Binding-site contacts:
Ligand atom O2P contacts residue GLY434 of chain 1.B at 3.0 Å (h-bond).
Ligand atom O6P contacts residue SER435 of chain 1.B at 3.6 Å (h-bond).
Ligand atom O2 contacts residue LEU347 of chain 1.B at 3.5 Å.
Ligand atom O3 contacts residue TRP398 of chain 1.B at 3.8 Å.
Ligand atom O6 contacts residue THR349 of chain 1.B at 3.2 Å (h-bond).
Ligand atom O2 contacts residue GLY430 of chain 1.B at 3.4 Å (h-bond).
Ligand atom C1 contacts residue ARG405 of chain 1.B at 3.6 Å.
Ligand atom O3P contacts residue TRP398 of chain 1.B at 2.8 Å (h-bond).
Ligand atom O3P contacts residue ARG405 of chain 1.B at 3.2 Å (salt-bridge).
Ligand atom O5P contacts residue THR348 of chain 1.B at 3.6 Å (h-bond).
Ligand atom O6 contacts residue SER435 of chain 1.B at 3.8 Å.
Ligand atom C3 contacts residue GLY434 of chain 1.B at 3.6 Å.
Ligand atom P2 contacts residue THR349 of chain 1.B at 3.7 Å.
Ligand atom O5P contacts residue THR350 of chain 1.B at 2.6 Å (h-bond).
Ligand atom O6P contacts residue SER353 of chain 1.B at 3.5 Å (h-bond).
Ligand atom P1 contacts residue ARG405 of chain 1.B at 3.7 Å.
Ligand atom O4P contacts residue THR348 of chain 1.B at 2.5 Å (h-bond).
Ligand atom P2 contacts residue THR348 of chain 1.B at 3.5 Å.
Ligand atom O4 contacts residue TYR437 of chain 1.B at 2.8 Å (h-bond).
Ligand atom O3 contacts residue GLY430 of chain 1.B at 2.9 Å.
Ligand atom C4 contacts residue GLY434 of chain 1.B at 3.3 Å.
Ligand atom C5 contacts residue GLY434 of chain 1.B at 3.5 Å.
Ligand atom O4 contacts residue GLY434 of chain 1.B at 2.5 Å (h-bond).
Ligand atom C6 contacts residue THR438 of chain 1.B at 3.6 Å.
Ligand atom C6 contacts residue LEU347 of chain 1.B at 3.5 Å (hydrophobic).
Ligand atom O5P contacts residue SER435 of chain 1.B at 3.2 Å (h-bond).
Ligand atom P2 contacts residue SER353 of chain 1.B at 3.7 Å.
Ligand atom O1P contacts residue ARG405 of chain 1.B at 2.5 Å (salt-bridge).
Ligand atom O1P contacts residue THR349 of chain 1.B at 3.8 Å.
Ligand atom C3 contacts residue ARG432 of chain 1.B at 3.5 Å.
Ligand atom O1 contacts residue GLY434 of chain 1.B at 3.7 Å.
Ligand atom O2P contacts residue THR349 of chain 1.B at 3.6 Å.
Ligand atom O3 contacts residue ARG432 of chain 1.B at 2.9 Å (salt-bridge).
Ligand atom O5 contacts residue LEU347 of chain 1.B at 3.7 Å.
Ligand atom O5P contacts residue THR349 of chain 1.B at 3.3 Å (h-bond).
Ligand atom O4 contacts residue THR438 of chain 1.B at 3.6 Å (h-bond).
Ligand atom O6P contacts residue GLY436 of chain 1.B at 3.0 Å (h-bond).
Ligand atom O4P contacts residue SER353 of chain 1.B at 2.6 Å (h-bond).
Ligand atom P2 contacts residue SER435 of chain 1.B at 3.8 Å.
Ligand atom O4 contacts residue GLY436 of chain 1.B at 3.8 Å.

A small-molecule ligand and the protein it binds are described below.
Small molecule (SMILES): O=P(O)(O)OC[C@H]1O[C@](O)(COP(=O)(O)O)[C@@H](O)[C@@H]1O

Sequence of chain 1.B:
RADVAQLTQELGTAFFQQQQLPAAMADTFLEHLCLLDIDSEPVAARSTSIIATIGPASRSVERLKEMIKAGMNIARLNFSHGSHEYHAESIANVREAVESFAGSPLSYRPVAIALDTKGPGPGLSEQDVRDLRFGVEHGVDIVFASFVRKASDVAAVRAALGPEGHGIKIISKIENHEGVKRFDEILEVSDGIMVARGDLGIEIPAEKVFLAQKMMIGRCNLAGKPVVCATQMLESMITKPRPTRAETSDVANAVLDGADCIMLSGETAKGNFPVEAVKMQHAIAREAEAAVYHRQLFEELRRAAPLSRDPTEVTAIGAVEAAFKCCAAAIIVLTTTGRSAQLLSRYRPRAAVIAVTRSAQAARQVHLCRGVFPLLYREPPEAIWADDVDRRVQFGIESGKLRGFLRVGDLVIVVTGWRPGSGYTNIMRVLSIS